Sequence of chain 4.B:
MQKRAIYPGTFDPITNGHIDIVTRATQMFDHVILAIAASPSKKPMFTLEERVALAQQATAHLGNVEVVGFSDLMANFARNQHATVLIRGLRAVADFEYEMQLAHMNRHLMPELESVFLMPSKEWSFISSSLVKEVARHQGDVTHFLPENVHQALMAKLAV

The small molecule below binds the protein below.
Small molecule (SMILES): Oc1cccc2nc(CCc3cccc(Cl)c3)[nH]c12

Binding-site contacts:
Ligand atom O contacts residue MET74 of chain 8.B at 3.1 Å.
Ligand atom C4 contacts residue GLU134 of chain 4.B at 3.6 Å.
Ligand atom C1 contacts residue LEU109 of chain 8.B at 3.6 Å (hydrophobic).
Ligand atom C11 contacts residue THR10 of chain 8.B at 4.0 Å.
Ligand atom C13 contacts residue PHE70 of chain 8.B at 3.8 Å (hydrophobic).
Ligand atom C13 contacts residue ALA37 of chain 8.B at 3.9 Å (hydrophobic).
Ligand atom C5 contacts residue LEU73 of chain 8.B at 3.7 Å (hydrophobic).
Ligand atom CL contacts residue GLY9 of chain 8.B at 3.3 Å.
Ligand atom C12 contacts residue ALA37 of chain 8.B at 3.7 Å (hydrophobic).
Ligand atom C14 contacts residue LEU73 of chain 8.B at 3.6 Å (hydrophobic).
Ligand atom C3 contacts residue LEU131 of chain 4.B at 3.8 Å (hydrophobic).
Ligand atom N contacts residue GLU134 of chain 4.B at 2.8 Å (salt-bridge).
Ligand atom C6 contacts residue LEU73 of chain 8.B at 4.0 Å (hydrophobic).
Ligand atom C2 contacts residue MET105 of chain 8.B at 3.6 Å (hydrophobic).
Ligand atom CL contacts residue PRO8 of chain 8.B at 3.7 Å.
Ligand atom O contacts residue ALA75 of chain 8.B at 3.0 Å (h-bond).
Ligand atom C3 contacts residue LEU102 of chain 8.B at 3.6 Å (hydrophobic).
Ligand atom C contacts residue MET74 of chain 8.B at 3.6 Å (hydrophobic).
Ligand atom C3 contacts residue GLU134 of chain 4.B at 3.9 Å.
Ligand atom C2 contacts residue LEU102 of chain 8.B at 3.6 Å (hydrophobic).
Ligand atom O contacts residue ASN106 of chain 8.B at 2.7 Å (h-bond).
Ligand atom N1 contacts residue LEU73 of chain 8.B at 3.4 Å.
Ligand atom C2 contacts residue LEU131 of chain 4.B at 4.0 Å (hydrophobic).
Ligand atom C4 contacts residue MET74 of chain 8.B at 4.0 Å (hydrophobic).
Ligand atom N1 contacts residue MET74 of chain 8.B at 3.0 Å (h-bond).
Ligand atom C6 contacts residue HIS138 of chain 4.B at 3.7 Å.
Ligand atom C5 contacts residue MET74 of chain 8.B at 4.0 Å (hydrophobic).
Ligand atom C11 contacts residue ALA37 of chain 8.B at 3.9 Å (hydrophobic).
Ligand atom C7 contacts residue ASP72 of chain 8.B at 3.6 Å.
Ligand atom O contacts residue LEU109 of chain 8.B at 4.0 Å.
Ligand atom C1 contacts residue ASN106 of chain 8.B at 3.1 Å.
Ligand atom C1 contacts residue MET105 of chain 8.B at 4.0 Å (hydrophobic).
Ligand atom C2 contacts residue VAL135 of chain 4.B at 3.5 Å (hydrophobic).
Ligand atom C contacts residue LEU73 of chain 8.B at 3.6 Å (hydrophobic).
Ligand atom C14 contacts residue MET74 of chain 8.B at 3.6 Å (hydrophobic).
Ligand atom C5 contacts residue GLU134 of chain 4.B at 3.9 Å.
Ligand atom C3 contacts residue VAL135 of chain 4.B at 3.8 Å (hydrophobic).
Ligand atom C contacts residue ASN106 of chain 8.B at 3.2 Å.
Ligand atom O contacts residue LEU73 of chain 8.B at 3.6 Å.
Ligand atom CL contacts residue PHE70 of chain 8.B at 3.9 Å.

Sequence of chain 8.B:
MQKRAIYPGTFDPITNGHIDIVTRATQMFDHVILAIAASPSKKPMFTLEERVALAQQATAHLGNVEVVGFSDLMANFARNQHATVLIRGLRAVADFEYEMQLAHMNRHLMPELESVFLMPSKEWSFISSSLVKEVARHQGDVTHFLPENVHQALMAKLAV